This protein binds this small molecule.
Small molecule (SMILES): CC(C)CCO[P](=O)(O)OP(=O)(O)O

Sequence of chain 1.A:
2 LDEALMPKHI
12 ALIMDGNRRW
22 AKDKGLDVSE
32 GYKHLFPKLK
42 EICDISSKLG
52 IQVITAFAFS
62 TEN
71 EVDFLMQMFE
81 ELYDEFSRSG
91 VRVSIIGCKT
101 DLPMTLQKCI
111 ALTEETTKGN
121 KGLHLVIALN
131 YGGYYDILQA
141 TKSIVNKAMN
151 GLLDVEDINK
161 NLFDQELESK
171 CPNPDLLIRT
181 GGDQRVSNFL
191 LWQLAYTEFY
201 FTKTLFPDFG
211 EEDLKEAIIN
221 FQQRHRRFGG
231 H

Sequence of chain 1.B:
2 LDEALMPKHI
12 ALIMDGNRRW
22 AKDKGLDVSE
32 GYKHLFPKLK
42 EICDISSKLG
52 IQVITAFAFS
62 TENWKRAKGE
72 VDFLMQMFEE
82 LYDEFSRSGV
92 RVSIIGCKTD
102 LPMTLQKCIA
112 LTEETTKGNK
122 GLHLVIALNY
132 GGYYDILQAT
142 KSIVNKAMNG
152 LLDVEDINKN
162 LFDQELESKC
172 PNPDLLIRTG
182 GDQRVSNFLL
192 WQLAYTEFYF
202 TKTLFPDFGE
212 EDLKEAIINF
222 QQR

Binding-site contacts:
Ligand atom O9 contacts residue ARG67 of chain 1.B at 2.7 Å (salt-bridge).
Ligand atom P11 contacts residue GLY17 of chain 1.B at 3.8 Å.
Ligand atom O10 contacts residue ARG19 of chain 1.B at 3.1 Å (salt-bridge).
Ligand atom O6 contacts residue ASN18 of chain 1.B at 3.1 Å (h-bond).
Ligand atom O9 contacts residue MG1 of chain 1.D at 2.2 Å.
Ligand atom O6 contacts residue ASP16 of chain 1.B at 3.6 Å.
Ligand atom O13 contacts residue GLY17 of chain 1.B at 3.4 Å (h-bond).
Ligand atom O8 contacts residue TYR33 of chain 1.B at 3.3 Å (h-bond).
Ligand atom C5 contacts residue IPR1 of chain 1.H at 3.5 Å.
Ligand atom C2 contacts residue ALA59 of chain 1.B at 3.7 Å (hydrophobic).
Ligand atom O12 contacts residue MG1 of chain 1.D at 3.5 Å.
Ligand atom O14 contacts residue ARG20 of chain 1.B at 2.9 Å (salt-bridge).
Ligand atom O14 contacts residue ARG19 of chain 1.B at 3.4 Å (salt-bridge).
Ligand atom C1 contacts residue ASN18 of chain 1.B at 3.8 Å.
Ligand atom O8 contacts residue ARG19 of chain 1.B at 3.3 Å.
Ligand atom O6 contacts residue MET15 of chain 1.B at 3.8 Å.
Ligand atom C1 contacts residue ALA59 of chain 1.B at 3.4 Å (hydrophobic).
Ligand atom C5 contacts residue ASN18 of chain 1.B at 3.6 Å.
Ligand atom C5 contacts residue ASP16 of chain 1.B at 3.4 Å.
Ligand atom O9 contacts residue ASP16 of chain 1.B at 3.0 Å (salt-bridge).
Ligand atom P11 contacts residue MG1 of chain 1.D at 3.2 Å.
Ligand atom O14 contacts residue GLY17 of chain 1.B at 3.4 Å.
Ligand atom C3 contacts residue ALA59 of chain 1.B at 3.5 Å (hydrophobic).
Ligand atom C1 contacts residue MET15 of chain 1.B at 3.6 Å (hydrophobic).
Ligand atom P7 contacts residue ASP16 of chain 1.B at 3.6 Å.
Ligand atom O10 contacts residue GLY17 of chain 1.B at 3.5 Å (h-bond).
Ligand atom C4 contacts residue IPR1 of chain 1.H at 3.5 Å.
Ligand atom P7 contacts residue ARG67 of chain 1.B at 3.6 Å.
Ligand atom P11 contacts residue ARG19 of chain 1.B at 3.8 Å.
Ligand atom O8 contacts residue ARG67 of chain 1.B at 2.5 Å (salt-bridge).
Ligand atom O9 contacts residue IPR1 of chain 1.H at 3.0 Å (h-bond).
Ligand atom O13 contacts residue ARG20 of chain 1.B at 2.8 Å (salt-bridge).
Ligand atom P7 contacts residue MG1 of chain 1.D at 3.4 Å.
Ligand atom O13 contacts residue ASP16 of chain 1.B at 2.9 Å (salt-bridge).
Ligand atom C5 contacts residue MET15 of chain 1.B at 3.1 Å (hydrophobic).
Ligand atom O10 contacts residue MG1 of chain 1.D at 3.7 Å.
Ligand atom P11 contacts residue ARG20 of chain 1.B at 3.7 Å.
Ligand atom O10 contacts residue ASN18 of chain 1.B at 3.1 Å (h-bond).
Ligand atom O13 contacts residue MG1 of chain 1.D at 2.2 Å.
Ligand atom O12 contacts residue ARG19 of chain 1.B at 2.8 Å (salt-bridge).